This protein binds this small molecule.
Small molecule (SMILES): CCC(=O)C(=O)O

Binding-site contacts:
Ligand atom O3 contacts residue GLU145 of chain 2.A at 4.2 Å.
Ligand atom O contacts residue GLY255 of chain 2.A at 3.3 Å.
Ligand atom C contacts residue SER79 of chain 2.A at 3.8 Å.
Ligand atom O3 contacts residue ASP164 of chain 2.A at 3.1 Å (salt-bridge).
Ligand atom C4 contacts residue LYS182 of chain 2.A at 3.8 Å.
Ligand atom C2 contacts residue GLY80 of chain 2.A at 3.8 Å.
Ligand atom O3 contacts residue LYS182 of chain 2.A at 2.9 Å (salt-bridge).
Ligand atom O contacts residue GLU145 of chain 2.A at 3.1 Å (salt-bridge).
Ligand atom OXT contacts residue GLY80 of chain 2.A at 3.5 Å.
Ligand atom C contacts residue GLY80 of chain 2.A at 3.7 Å.
Ligand atom C2 contacts residue SER79 of chain 2.A at 4.0 Å.
Ligand atom C3 contacts residue ARG89 of chain 2.A at 3.3 Å.
Ligand atom O3 contacts residue MG1 of chain 2.B at 2.2 Å.
Ligand atom C3 contacts residue GLY80 of chain 2.A at 3.6 Å.
Ligand atom C contacts residue GLY255 of chain 2.A at 4.1 Å.
Ligand atom C2 contacts residue LYS182 of chain 2.A at 4.0 Å.
Ligand atom O contacts residue MG1 of chain 2.B at 2.4 Å.
Ligand atom C3 contacts residue GLU114 of chain 2.A at 4.0 Å.
Ligand atom O3 contacts residue PHE116 of chain 2.A at 4.0 Å.
Ligand atom O3 contacts residue SER79 of chain 2.A at 4.1 Å.
Ligand atom C contacts residue ILE81 of chain 2.A at 3.8 Å (hydrophobic).
Ligand atom C contacts residue MG1 of chain 2.B at 3.1 Å.
Ligand atom O contacts residue SER79 of chain 2.A at 3.8 Å.
Ligand atom C2 contacts residue ARG89 of chain 2.A at 3.3 Å.
Ligand atom C2 contacts residue GLU143 of chain 2.A at 3.6 Å.
Ligand atom O3 contacts residue GLU143 of chain 2.A at 3.0 Å (salt-bridge).
Ligand atom O contacts residue ARG89 of chain 2.A at 4.2 Å.
Ligand atom C3 contacts residue ILE81 of chain 2.A at 4.0 Å (hydrophobic).
Ligand atom C contacts residue THR256 of chain 2.A at 3.9 Å.
Ligand atom O contacts residue GLU143 of chain 2.A at 3.1 Å (salt-bridge).
Ligand atom C contacts residue GLU143 of chain 2.A at 3.7 Å.
Ligand atom C4 contacts residue ARG89 of chain 2.A at 3.4 Å.
Ligand atom C2 contacts residue MG1 of chain 2.B at 3.0 Å.
Ligand atom O3 contacts residue ARG89 of chain 2.A at 3.6 Å.
Ligand atom OXT contacts residue THR256 of chain 2.A at 4.1 Å.
Ligand atom O contacts residue THR256 of chain 2.A at 2.9 Å (h-bond).
Ligand atom C contacts residue ARG89 of chain 2.A at 3.6 Å.
Ligand atom C4 contacts residue GLU114 of chain 2.A at 4.0 Å.
Ligand atom OXT contacts residue ILE81 of chain 2.A at 2.8 Å (h-bond).
Ligand atom OXT contacts residue ARG89 of chain 2.A at 3.9 Å.

Sequence of chain 2.A:
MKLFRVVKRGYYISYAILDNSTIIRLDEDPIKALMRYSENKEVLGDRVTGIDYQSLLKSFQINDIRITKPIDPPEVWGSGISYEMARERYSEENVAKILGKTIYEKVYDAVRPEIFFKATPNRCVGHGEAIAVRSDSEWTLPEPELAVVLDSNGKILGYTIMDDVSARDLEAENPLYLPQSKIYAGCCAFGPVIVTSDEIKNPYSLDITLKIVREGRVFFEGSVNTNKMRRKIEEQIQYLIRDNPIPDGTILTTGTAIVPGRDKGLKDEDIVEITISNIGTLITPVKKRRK